This protein binds this small molecule.
Small molecule (SMILES): O=C[C@H](C[C@@H]1CCNC1=O)NC(=O)[C@H](Cc1cccc(F)c1)NC(=O)c1cc2ccccc2[nH]1

Sequence of chain 2.A:
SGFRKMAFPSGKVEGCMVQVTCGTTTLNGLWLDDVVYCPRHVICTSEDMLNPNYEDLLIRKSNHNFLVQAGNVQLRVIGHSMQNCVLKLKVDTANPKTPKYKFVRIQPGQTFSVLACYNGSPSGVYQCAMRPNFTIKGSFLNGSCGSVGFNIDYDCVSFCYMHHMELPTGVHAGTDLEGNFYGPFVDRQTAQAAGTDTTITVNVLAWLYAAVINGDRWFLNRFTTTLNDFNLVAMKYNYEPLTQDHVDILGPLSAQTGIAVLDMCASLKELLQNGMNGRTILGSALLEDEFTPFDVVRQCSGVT

Sequence of chain 1.A:
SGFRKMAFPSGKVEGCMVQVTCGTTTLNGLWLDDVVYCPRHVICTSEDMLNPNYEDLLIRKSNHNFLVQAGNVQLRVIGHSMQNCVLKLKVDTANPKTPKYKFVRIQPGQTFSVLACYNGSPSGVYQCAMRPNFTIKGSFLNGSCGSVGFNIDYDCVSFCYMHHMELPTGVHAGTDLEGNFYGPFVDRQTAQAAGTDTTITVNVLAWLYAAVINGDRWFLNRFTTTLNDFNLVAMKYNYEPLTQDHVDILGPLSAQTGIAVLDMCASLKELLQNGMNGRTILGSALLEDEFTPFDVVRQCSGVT

Binding-site contacts:
Ligand atom C13 contacts residue HIS164 of chain 1.A at 3.6 Å.
Ligand atom F20 contacts residue DMS1 of chain 1.C at 3.4 Å.
Ligand atom N11 contacts residue DMS1 of chain 1.C at 3.7 Å.
Ligand atom O33 contacts residue CYS145 of chain 1.A at 2.6 Å (h-bond).
Ligand atom F20 contacts residue GLN189 of chain 1.A at 3.0 Å.
Ligand atom C18 contacts residue ASP187 of chain 1.A at 3.6 Å.
Ligand atom C03 contacts residue DMS1 of chain 1.C at 3.3 Å.
Ligand atom C18 contacts residue DMS1 of chain 1.C at 3.5 Å.
Ligand atom O01 contacts residue GLU166 of chain 1.A at 2.8 Å (salt-bridge).
Ligand atom C02 contacts residue DMS1 of chain 1.C at 3.8 Å.
Ligand atom O33 contacts residue GLY143 of chain 1.A at 3.3 Å (h-bond).
Ligand atom O31 contacts residue HIS163 of chain 1.A at 2.7 Å (h-bond).
Ligand atom C27 contacts residue ASN142 of chain 1.A at 3.6 Å.
Ligand atom C03 contacts residue GLU166 of chain 1.A at 3.5 Å.
Ligand atom C25 contacts residue CYS145 of chain 1.A at 3.1 Å (hydrophobic).
Ligand atom C14 contacts residue MET49 of chain 1.A at 3.7 Å (hydrophobic).
Ligand atom N23 contacts residue CYS145 of chain 1.A at 2.9 Å (h-bond).
Ligand atom C21 contacts residue MET49 of chain 1.A at 3.4 Å (hydrophobic).
Ligand atom N29 contacts residue PHE140 of chain 1.A at 3.3 Å (h-bond).
Ligand atom O31 contacts residue GLU166 of chain 1.A at 3.6 Å.
Ligand atom N23 contacts residue HIS164 of chain 1.A at 3.3 Å (h-bond).
Ligand atom C30 contacts residue HIS163 of chain 1.A at 3.8 Å.
Ligand atom C15 contacts residue MET49 of chain 1.A at 3.3 Å (hydrophobic).
Ligand atom F20 contacts residue ARG188 of chain 1.A at 3.2 Å.
Ligand atom C05 contacts residue DMS1 of chain 1.C at 3.7 Å.
Ligand atom C18 contacts residue ARG188 of chain 1.A at 3.3 Å.
Ligand atom C24 contacts residue CYS145 of chain 1.A at 2.6 Å (hydrophobic).
Ligand atom O33 contacts residue SER144 of chain 1.A at 3.4 Å (h-bond).
Ligand atom N29 contacts residue GLU166 of chain 1.A at 3.0 Å (salt-bridge).
Ligand atom O31 contacts residue HIS172 of chain 1.A at 3.6 Å.
Ligand atom C04 contacts residue DMS1 of chain 1.C at 3.3 Å.
Ligand atom C25 contacts residue SER144 of chain 1.A at 3.7 Å.
Ligand atom O01 contacts residue MET165 of chain 1.A at 3.3 Å.
Ligand atom C19 contacts residue DMS1 of chain 1.C at 3.3 Å.
Ligand atom C17 contacts residue ASP187 of chain 1.A at 3.4 Å.
Ligand atom O31 contacts residue PHE140 of chain 1.A at 3.3 Å.
Ligand atom N11 contacts residue GLU166 of chain 1.A at 2.6 Å (salt-bridge).
Ligand atom C10 contacts residue GLU166 of chain 1.A at 3.5 Å.
Ligand atom C30 contacts residue GLU166 of chain 1.A at 3.6 Å.
Ligand atom C32 contacts residue CYS145 of chain 1.A at 1.8 Å (hydrophobic).